Sequence of chain 1.B:
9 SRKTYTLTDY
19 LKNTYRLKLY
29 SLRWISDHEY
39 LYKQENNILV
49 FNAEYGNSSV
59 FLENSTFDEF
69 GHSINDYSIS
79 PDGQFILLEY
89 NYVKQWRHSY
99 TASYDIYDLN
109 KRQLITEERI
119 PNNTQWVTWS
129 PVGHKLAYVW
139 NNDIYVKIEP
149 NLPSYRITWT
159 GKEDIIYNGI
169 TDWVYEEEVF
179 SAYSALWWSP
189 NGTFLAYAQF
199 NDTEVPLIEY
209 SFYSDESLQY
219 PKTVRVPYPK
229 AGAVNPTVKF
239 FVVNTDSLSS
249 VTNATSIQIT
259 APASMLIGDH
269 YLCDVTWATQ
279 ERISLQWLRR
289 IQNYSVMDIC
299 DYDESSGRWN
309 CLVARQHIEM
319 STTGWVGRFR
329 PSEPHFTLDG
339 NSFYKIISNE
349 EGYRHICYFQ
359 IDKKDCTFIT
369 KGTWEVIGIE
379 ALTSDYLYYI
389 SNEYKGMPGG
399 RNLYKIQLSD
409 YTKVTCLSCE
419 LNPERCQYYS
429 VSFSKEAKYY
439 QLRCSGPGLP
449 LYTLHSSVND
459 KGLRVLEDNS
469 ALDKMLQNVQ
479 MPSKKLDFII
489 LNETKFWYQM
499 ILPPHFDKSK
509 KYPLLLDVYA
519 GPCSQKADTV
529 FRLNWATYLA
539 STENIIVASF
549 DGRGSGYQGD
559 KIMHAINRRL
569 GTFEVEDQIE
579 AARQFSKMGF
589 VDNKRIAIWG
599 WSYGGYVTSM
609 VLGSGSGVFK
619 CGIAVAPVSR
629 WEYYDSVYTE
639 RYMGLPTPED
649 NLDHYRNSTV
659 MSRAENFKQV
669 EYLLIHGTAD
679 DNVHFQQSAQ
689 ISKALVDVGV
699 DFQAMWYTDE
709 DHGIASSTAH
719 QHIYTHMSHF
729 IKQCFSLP

This protein binds this small molecule.
Small molecule (SMILES): CC(=O)N[C@H]1[C@H](O[C@H]2[C@H](O)[C@@H](NC(C)=O)CO[C@@H]2CO)O[C@H](CO)[C@@H](O)[C@@H]1O

Binding-site contacts:
Ligand atom C8 contacts residue ASP648 of chain 1.B at 3.1 Å.
Ligand atom N2 contacts residue ASN291 of chain 1.B at 2.8 Å (h-bond).
Ligand atom C8 contacts residue GLU647 of chain 1.B at 3.9 Å.
Ligand atom C6 contacts residue ASN291 of chain 1.B at 4.0 Å.
Ligand atom C8 contacts residue ASN291 of chain 1.B at 3.9 Å.
Ligand atom N2 contacts residue SER319 of chain 1.B at 4.0 Å.
Ligand atom O6 contacts residue ARG566 of chain 1.B at 3.9 Å.
Ligand atom O5 contacts residue ILE289 of chain 1.B at 4.2 Å.
Ligand atom C2 contacts residue ASN291 of chain 1.B at 2.5 Å.
Ligand atom C5 contacts residue ILE289 of chain 1.B at 4.0 Å (hydrophobic).
Ligand atom O5 contacts residue ASN291 of chain 1.B at 2.2 Å (h-bond).
Ligand atom C4 contacts residue ASN291 of chain 1.B at 3.7 Å.
Ligand atom C8 contacts residue SER319 of chain 1.B at 3.7 Å.
Ligand atom C7 contacts residue ASN291 of chain 1.B at 3.9 Å.
Ligand atom C3 contacts residue ASN291 of chain 1.B at 3.4 Å.
Ligand atom C8 contacts residue MET318 of chain 1.B at 3.7 Å (hydrophobic).
Ligand atom O7 contacts residue SER319 of chain 1.B at 3.1 Å (h-bond).
Ligand atom C5 contacts residue ASN291 of chain 1.B at 2.8 Å.
Ligand atom C7 contacts residue SER319 of chain 1.B at 3.4 Å.
Ligand atom O7 contacts residue THR320 of chain 1.B at 3.6 Å.
Ligand atom C6 contacts residue ILE289 of chain 1.B at 4.0 Å (hydrophobic).
Ligand atom C1 contacts residue ASN291 of chain 1.B at 1.4 Å.